This small molecule binds to this protein.
Small molecule (SMILES): CC(=O)N[C@@H]1[C@@H](O)[C@H](O)[C@@H](CO)O[C@H]1O

Sequence of chain 1.A:
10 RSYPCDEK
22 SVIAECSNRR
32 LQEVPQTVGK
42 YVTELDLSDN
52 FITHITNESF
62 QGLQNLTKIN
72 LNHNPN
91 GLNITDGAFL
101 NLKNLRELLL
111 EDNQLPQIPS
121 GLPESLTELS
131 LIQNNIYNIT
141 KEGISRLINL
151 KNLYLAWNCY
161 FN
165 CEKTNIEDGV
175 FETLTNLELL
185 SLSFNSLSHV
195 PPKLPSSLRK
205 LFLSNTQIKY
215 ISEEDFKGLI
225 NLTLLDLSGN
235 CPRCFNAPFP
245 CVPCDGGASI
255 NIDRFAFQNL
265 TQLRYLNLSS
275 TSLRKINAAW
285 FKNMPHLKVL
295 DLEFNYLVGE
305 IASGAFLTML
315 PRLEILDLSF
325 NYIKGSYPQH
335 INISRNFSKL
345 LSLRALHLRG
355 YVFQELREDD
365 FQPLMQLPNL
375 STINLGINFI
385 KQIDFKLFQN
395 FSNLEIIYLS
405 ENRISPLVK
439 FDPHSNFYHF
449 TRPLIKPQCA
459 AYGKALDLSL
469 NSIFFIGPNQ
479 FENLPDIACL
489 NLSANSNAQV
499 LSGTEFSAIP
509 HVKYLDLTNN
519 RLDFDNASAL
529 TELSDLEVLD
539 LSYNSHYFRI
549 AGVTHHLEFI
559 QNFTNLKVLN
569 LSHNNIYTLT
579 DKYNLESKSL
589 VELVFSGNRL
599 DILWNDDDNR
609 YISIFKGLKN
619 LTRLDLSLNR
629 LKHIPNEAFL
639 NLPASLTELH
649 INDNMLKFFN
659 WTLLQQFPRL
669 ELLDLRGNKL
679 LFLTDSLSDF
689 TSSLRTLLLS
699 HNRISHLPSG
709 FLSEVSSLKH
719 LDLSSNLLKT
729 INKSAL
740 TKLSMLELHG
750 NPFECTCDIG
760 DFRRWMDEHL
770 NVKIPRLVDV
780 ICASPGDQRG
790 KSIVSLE

Binding-site contacts:
Ligand atom O3 contacts residue GLN262 of chain 1.A at 4.2 Å.
Ligand atom C7 contacts residue GLN262 of chain 1.A at 3.6 Å.
Ligand atom O7 contacts residue ASN263 of chain 1.A at 4.4 Å.
Ligand atom C2 contacts residue ASN263 of chain 1.A at 2.5 Å.
Ligand atom O7 contacts residue GLN262 of chain 1.A at 3.0 Å (h-bond).
Ligand atom N2 contacts residue ASN263 of chain 1.A at 3.0 Å (h-bond).
Ligand atom C8 contacts residue ASN287 of chain 1.A at 3.7 Å.
Ligand atom N2 contacts residue GLN262 of chain 1.A at 4.1 Å.
Ligand atom O5 contacts residue ASN263 of chain 1.A at 2.3 Å (h-bond).
Ligand atom C1 contacts residue ASN263 of chain 1.A at 1.4 Å.
Ligand atom C5 contacts residue ASN263 of chain 1.A at 3.6 Å.
Ligand atom C8 contacts residue GLN262 of chain 1.A at 3.4 Å.
Ligand atom C4 contacts residue ASN263 of chain 1.A at 4.2 Å.
Ligand atom C8 contacts residue ASN263 of chain 1.A at 4.3 Å.
Ligand atom C3 contacts residue GLN262 of chain 1.A at 4.5 Å.
Ligand atom C7 contacts residue ASN263 of chain 1.A at 3.9 Å.
Ligand atom C3 contacts residue ASN263 of chain 1.A at 3.8 Å.
Ligand atom C2 contacts residue GLN262 of chain 1.A at 3.8 Å.